Sequence of chain 1.D:
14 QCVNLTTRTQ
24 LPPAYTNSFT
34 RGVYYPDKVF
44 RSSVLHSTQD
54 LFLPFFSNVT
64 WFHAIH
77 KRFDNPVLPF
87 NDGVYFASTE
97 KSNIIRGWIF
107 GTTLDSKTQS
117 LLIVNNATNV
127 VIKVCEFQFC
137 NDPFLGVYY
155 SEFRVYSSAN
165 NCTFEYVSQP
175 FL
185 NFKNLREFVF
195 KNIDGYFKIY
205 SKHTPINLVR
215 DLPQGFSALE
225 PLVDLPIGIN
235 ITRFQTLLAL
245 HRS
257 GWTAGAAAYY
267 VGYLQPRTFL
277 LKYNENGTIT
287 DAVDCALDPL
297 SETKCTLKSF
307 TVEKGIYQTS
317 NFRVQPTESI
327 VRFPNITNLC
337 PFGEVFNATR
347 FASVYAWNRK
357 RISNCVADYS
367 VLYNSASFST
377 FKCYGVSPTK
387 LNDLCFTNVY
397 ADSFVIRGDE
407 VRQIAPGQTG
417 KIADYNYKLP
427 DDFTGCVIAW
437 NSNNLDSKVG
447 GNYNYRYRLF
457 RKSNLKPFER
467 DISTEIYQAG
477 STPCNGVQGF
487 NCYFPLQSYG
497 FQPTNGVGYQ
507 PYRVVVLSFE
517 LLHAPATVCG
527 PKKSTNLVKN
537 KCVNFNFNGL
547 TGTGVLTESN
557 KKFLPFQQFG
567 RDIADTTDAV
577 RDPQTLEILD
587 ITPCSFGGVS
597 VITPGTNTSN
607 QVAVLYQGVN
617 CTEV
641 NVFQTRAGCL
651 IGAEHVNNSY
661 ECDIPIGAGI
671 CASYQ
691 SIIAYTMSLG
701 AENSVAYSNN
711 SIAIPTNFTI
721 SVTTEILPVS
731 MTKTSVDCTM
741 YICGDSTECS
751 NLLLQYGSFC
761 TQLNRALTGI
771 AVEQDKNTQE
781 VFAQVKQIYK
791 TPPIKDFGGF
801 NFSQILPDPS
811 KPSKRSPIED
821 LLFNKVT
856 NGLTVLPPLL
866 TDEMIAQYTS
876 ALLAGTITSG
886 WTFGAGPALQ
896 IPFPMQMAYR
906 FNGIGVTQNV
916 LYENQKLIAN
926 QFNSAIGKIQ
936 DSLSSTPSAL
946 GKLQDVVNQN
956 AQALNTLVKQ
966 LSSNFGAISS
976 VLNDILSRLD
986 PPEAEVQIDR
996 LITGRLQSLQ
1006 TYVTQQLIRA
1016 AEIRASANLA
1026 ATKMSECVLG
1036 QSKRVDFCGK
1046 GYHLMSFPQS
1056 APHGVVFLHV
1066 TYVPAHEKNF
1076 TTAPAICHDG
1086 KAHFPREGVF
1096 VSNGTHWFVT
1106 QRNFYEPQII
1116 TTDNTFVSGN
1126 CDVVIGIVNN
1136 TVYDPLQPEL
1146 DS

A protein and the small-molecule ligand that binds it are described below.
Small molecule (SMILES): CC(=O)N[C@@H]1[C@@H](O)[C@H](O)[C@@H](CO)O[C@H]1O

Binding-site contacts:
Ligand atom C2 contacts residue ASN61 of chain 1.D at 2.5 Å.
Ligand atom C5 contacts residue ASN61 of chain 1.D at 3.7 Å.
Ligand atom C1 contacts residue ASN61 of chain 1.D at 1.4 Å.
Ligand atom C1 contacts residue TYR28 of chain 1.D at 3.7 Å (hydrophobic).
Ligand atom C4 contacts residue ASN61 of chain 1.D at 4.2 Å.
Ligand atom O7 contacts residue ASN61 of chain 1.D at 3.5 Å (h-bond).
Ligand atom O5 contacts residue TYR28 of chain 1.D at 3.8 Å.
Ligand atom N2 contacts residue ASN61 of chain 1.D at 3.0 Å (h-bond).
Ligand atom O5 contacts residue ASN61 of chain 1.D at 2.4 Å (h-bond).
Ligand atom O6 contacts residue ASN61 of chain 1.D at 4.5 Å.
Ligand atom O6 contacts residue TYR28 of chain 1.D at 4.1 Å.
Ligand atom C8 contacts residue ASN61 of chain 1.D at 3.7 Å.
Ligand atom C3 contacts residue ASN61 of chain 1.D at 3.8 Å.
Ligand atom C5 contacts residue TYR28 of chain 1.D at 3.7 Å (hydrophobic).
Ligand atom C6 contacts residue TYR28 of chain 1.D at 3.8 Å (hydrophobic).
Ligand atom C7 contacts residue ASN61 of chain 1.D at 3.3 Å.